Binding-site contacts:
Ligand atom C6 contacts residue TRP110 of chain 1.B at 4.4 Å (hydrophobic).
Ligand atom O6 contacts residue TRP110 of chain 1.B at 3.8 Å.
Ligand atom O3 contacts residue GLC2 of chain 1.I at 3.0 Å (h-bond).
Ligand atom O2 contacts residue TRP110 of chain 1.B at 4.2 Å.
Ligand atom C3 contacts residue GLC2 of chain 1.I at 3.2 Å.
Ligand atom C2 contacts residue GLC2 of chain 1.I at 3.8 Å.
Ligand atom C4 contacts residue GLC2 of chain 1.I at 4.4 Å.
Ligand atom C2 contacts residue GLC1 of chain 1.I at 3.9 Å.
Ligand atom O4 contacts residue TRP109 of chain 1.B at 3.8 Å.
Ligand atom O3 contacts residue GLC1 of chain 1.I at 3.0 Å.
Ligand atom C5 contacts residue TRP110 of chain 1.B at 3.5 Å (hydrophobic).
Ligand atom O4 contacts residue GLC1 of chain 1.I at 4.4 Å.
Ligand atom O4 contacts residue TRP110 of chain 1.B at 4.0 Å.
Ligand atom C4 contacts residue TRP110 of chain 1.B at 4.3 Å (hydrophobic).
Ligand atom C1 contacts residue GLC2 of chain 1.I at 4.3 Å.
Ligand atom O4 contacts residue GLC2 of chain 1.I at 3.8 Å.
Ligand atom O5 contacts residue TRP110 of chain 1.B at 3.6 Å.
Ligand atom O2 contacts residue GLC1 of chain 1.I at 3.3 Å (h-bond).
Ligand atom C3 contacts residue GLC1 of chain 1.I at 3.2 Å.
Ligand atom O2 contacts residue GLC2 of chain 1.I at 3.4 Å.
Ligand atom C4 contacts residue GLC1 of chain 1.I at 4.4 Å.

The protein below binds the small molecule below.
Small molecule (SMILES): OC[C@H]1O[C@H](O[C@H]2[C@H](O)[C@@H](O)[C@@H](O)O[C@@H]2CO)[C@H](O)[C@@H](O)[C@@H]1O

Sequence of chain 1.B:
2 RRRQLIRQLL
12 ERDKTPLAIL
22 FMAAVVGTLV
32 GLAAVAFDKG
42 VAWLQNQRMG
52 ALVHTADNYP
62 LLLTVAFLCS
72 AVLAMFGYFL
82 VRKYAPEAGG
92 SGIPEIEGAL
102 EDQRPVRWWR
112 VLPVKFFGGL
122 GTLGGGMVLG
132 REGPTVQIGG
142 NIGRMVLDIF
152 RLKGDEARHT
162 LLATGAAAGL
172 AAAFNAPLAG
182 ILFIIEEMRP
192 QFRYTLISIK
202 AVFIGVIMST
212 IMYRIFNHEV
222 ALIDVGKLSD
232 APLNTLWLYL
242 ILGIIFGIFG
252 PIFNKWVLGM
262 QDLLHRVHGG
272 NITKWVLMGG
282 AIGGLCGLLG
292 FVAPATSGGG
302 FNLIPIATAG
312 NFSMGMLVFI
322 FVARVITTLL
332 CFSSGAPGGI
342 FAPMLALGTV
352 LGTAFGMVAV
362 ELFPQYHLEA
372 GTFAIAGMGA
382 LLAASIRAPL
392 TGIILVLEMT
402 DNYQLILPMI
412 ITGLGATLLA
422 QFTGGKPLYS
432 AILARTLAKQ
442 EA